Sequence of chain 1.E:
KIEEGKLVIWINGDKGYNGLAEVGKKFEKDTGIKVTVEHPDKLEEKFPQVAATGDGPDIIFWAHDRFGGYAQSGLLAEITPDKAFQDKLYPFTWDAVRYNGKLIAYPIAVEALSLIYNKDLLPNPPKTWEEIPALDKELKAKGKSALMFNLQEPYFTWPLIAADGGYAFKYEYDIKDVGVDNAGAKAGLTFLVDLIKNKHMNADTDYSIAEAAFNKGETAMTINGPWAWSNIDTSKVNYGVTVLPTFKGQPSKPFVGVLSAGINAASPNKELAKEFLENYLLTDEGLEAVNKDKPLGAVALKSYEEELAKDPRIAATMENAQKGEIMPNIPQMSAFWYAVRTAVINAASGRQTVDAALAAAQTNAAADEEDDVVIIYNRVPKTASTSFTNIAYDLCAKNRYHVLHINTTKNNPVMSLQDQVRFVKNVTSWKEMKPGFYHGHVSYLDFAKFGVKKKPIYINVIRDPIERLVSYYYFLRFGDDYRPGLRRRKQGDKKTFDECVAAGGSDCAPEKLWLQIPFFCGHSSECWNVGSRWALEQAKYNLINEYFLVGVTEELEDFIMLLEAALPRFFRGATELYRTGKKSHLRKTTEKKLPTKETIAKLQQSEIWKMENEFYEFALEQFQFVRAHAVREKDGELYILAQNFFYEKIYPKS

Sequence of chain 1.F:
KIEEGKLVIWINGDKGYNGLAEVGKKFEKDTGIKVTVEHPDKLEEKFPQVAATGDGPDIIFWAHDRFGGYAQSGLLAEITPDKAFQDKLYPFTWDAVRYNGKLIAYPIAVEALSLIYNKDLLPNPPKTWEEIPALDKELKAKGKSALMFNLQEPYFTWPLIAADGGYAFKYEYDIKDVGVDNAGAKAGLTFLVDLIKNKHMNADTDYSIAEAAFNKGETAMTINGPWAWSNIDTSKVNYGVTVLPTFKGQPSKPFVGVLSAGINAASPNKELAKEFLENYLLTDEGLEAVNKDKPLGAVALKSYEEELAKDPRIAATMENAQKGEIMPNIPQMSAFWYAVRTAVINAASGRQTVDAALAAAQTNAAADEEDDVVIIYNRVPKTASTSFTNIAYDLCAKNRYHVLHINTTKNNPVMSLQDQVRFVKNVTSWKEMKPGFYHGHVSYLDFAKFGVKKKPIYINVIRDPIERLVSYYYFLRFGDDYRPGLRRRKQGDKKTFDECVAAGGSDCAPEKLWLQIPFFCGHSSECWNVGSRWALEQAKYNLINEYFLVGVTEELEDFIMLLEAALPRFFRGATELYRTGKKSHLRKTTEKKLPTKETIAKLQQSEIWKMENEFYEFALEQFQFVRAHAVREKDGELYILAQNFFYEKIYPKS

Binding-site contacts:
Ligand atom C1 contacts residue NPO1 of chain 1.Y at 1.4 Å.
Ligand atom O5 contacts residue HIS408 of chain 1.E at 3.5 Å.
Ligand atom O5 contacts residue PHE478 of chain 1.E at 3.6 Å.
Ligand atom O6 contacts residue ASN410 of chain 1.E at 3.7 Å.
Ligand atom O6A contacts residue TYR475 of chain 1.E at 2.2 Å (h-bond).
Ligand atom O6B contacts residue ARG590 of chain 1.E at 2.7 Å (salt-bridge).
Ligand atom O3 contacts residue LYS652 of chain 1.F at 3.0 Å (salt-bridge).
Ligand atom O3 contacts residue ARG492 of chain 1.E at 3.5 Å.
Ligand atom C3 contacts residue NPO1 of chain 1.Y at 3.7 Å.
Ligand atom O1S contacts residue HIS442 of chain 1.E at 3.6 Å.
Ligand atom C2 contacts residue NPO1 of chain 1.Y at 2.4 Å.
Ligand atom O4 contacts residue ARG590 of chain 1.E at 3.6 Å (salt-bridge).
Ligand atom O6 contacts residue GLU651 of chain 1.F at 3.2 Å (salt-bridge).
Ligand atom S1 contacts residue ARG492 of chain 1.E at 3.7 Å.
Ligand atom N2 contacts residue LYS652 of chain 1.F at 3.4 Å (salt-bridge).
Ligand atom O5 contacts residue NPO1 of chain 1.Y at 2.3 Å (h-bond).
Ligand atom C6 contacts residue TYR475 of chain 1.E at 3.2 Å (hydrophobic).
Ligand atom O6A contacts residue ASP358 of chain 1.F at 2.8 Å (salt-bridge).
Ligand atom S1 contacts residue LYS652 of chain 1.F at 3.7 Å.
Ligand atom O2 contacts residue HIS444 of chain 1.E at 3.0 Å (h-bond).
Ligand atom O2 contacts residue NPO1 of chain 1.Y at 2.8 Å (h-bond).
Ligand atom O3S contacts residue ASN393 of chain 1.E at 3.4 Å (h-bond).
Ligand atom O2S contacts residue ARG491 of chain 1.E at 3.6 Å.
Ligand atom O2S contacts residue ARG382 of chain 1.E at 2.5 Å (salt-bridge).
Ligand atom O6A contacts residue LEU489 of chain 1.E at 3.4 Å.
Ligand atom O3 contacts residue ARG382 of chain 1.E at 3.1 Å (salt-bridge).
Ligand atom O3S contacts residue THR389 of chain 1.E at 3.2 Å.
Ligand atom O6 contacts residue TYR475 of chain 1.E at 3.6 Å.
Ligand atom S1 contacts residue ARG382 of chain 1.E at 3.6 Å.
Ligand atom O1S contacts residue LYS652 of chain 1.F at 3.2 Å (salt-bridge).
Ligand atom O3S contacts residue ARG492 of chain 1.E at 3.6 Å (salt-bridge).
Ligand atom C5 contacts residue NPO1 of chain 1.Y at 3.6 Å.
Ligand atom C8 contacts residue THR356 of chain 1.F at 3.5 Å.
Ligand atom O6B contacts residue TYR654 of chain 1.F at 3.2 Å (h-bond).
Ligand atom O6 contacts residue PRO384 of chain 1.E at 3.5 Å.
Ligand atom C6 contacts residue GLU651 of chain 1.F at 3.3 Å.
Ligand atom O2 contacts residue TYR654 of chain 1.F at 3.6 Å (h-bond).
Ligand atom O2S contacts residue ARG492 of chain 1.E at 2.7 Å (salt-bridge).
Ligand atom O1S contacts residue TYR396 of chain 1.E at 3.5 Å.
Ligand atom C2 contacts residue HIS444 of chain 1.E at 3.5 Å.

The small molecule below binds the protein below.
Small molecule (SMILES): CC(=O)N[C@H]1[C@@H](O[C@H]2[C@H](O)[C@@H](O)[C@H](O[C@H]3[C@H](O)[C@@H](NS(=O)(=O)O)[C@@H](O[C@H]4[C@H](O)[C@@H](O)[C@H](O[C@H]5[C@H](O)[C@@H](NS(=O)(=O)O)[C@@H](O[C@H]6[C@H](O)[C@@H](O)CO[C@@H]6C(=O)O)O[C@@H]5CO)O[C@H]4C(=O)O)O[C@@H]3CO)O[C@@H]2C(=O)O)O[C@H](CO)[C@@H](O[C@@H]2O[C@H](C(=O)O)[C@@H](O)[C@H](O)[C@H]2O)[C@@H]1O